Sequence of chain 1.F:
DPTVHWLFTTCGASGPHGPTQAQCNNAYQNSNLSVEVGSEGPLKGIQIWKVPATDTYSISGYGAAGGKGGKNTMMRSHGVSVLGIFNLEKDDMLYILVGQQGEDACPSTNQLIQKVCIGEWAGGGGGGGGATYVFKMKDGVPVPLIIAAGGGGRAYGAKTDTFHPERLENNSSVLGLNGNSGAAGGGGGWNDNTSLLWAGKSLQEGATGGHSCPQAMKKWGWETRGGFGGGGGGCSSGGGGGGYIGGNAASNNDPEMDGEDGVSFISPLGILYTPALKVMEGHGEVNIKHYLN

A small-molecule ligand and the protein it binds are described below.
Small molecule (SMILES): CC(=O)N[C@@H]1[C@@H](O)[C@H](O)[C@@H](CO)O[C@H]1O

Binding-site contacts:
Ligand atom O6 contacts residue TYR337 of chain 1.F at 4.3 Å.
Ligand atom N2 contacts residue ASN339 of chain 1.F at 2.9 Å (h-bond).
Ligand atom C1 contacts residue ASN339 of chain 1.F at 1.4 Å.
Ligand atom C2 contacts residue ASN339 of chain 1.F at 2.6 Å.
Ligand atom C4 contacts residue ASN339 of chain 1.F at 4.2 Å.
Ligand atom O6 contacts residue ILE317 of chain 1.F at 4.5 Å.
Ligand atom O5 contacts residue ASN339 of chain 1.F at 2.4 Å (h-bond).
Ligand atom C5 contacts residue ASN339 of chain 1.F at 3.5 Å.
Ligand atom C3 contacts residue ASN339 of chain 1.F at 3.7 Å.
Ligand atom C7 contacts residue ASN339 of chain 1.F at 3.9 Å.
Ligand atom O7 contacts residue ASN339 of chain 1.F at 4.2 Å.